Sequence of chain 1.A:
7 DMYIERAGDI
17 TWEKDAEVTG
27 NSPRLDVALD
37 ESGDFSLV

Binding-site contacts:
Ligand atom N contacts residue TYR162 of chain 1.B at 3.6 Å.
Ligand atom CB contacts residue TYR162 of chain 1.B at 3.6 Å (hydrophobic).
Ligand atom C contacts residue GLY152 of chain 1.B at 3.4 Å.
Ligand atom O contacts residue SER136 of chain 1.B at 3.5 Å (h-bond).
Ligand atom CB contacts residue HIS52 of chain 1.B at 3.6 Å.
Ligand atom O contacts residue ALA133 of chain 1.B at 3.6 Å.
Ligand atom CG contacts residue TYR131 of chain 1.B at 3.6 Å (hydrophobic).
Ligand atom CB contacts residue GLY154 of chain 1.B at 3.4 Å.
Ligand atom NZ contacts residue SER42 of chain 1.A at 3.4 Å (h-bond).
Ligand atom C2 contacts residue TYR162 of chain 1.B at 3.8 Å (hydrophobic).
Ligand atom CE contacts residue PHE41 of chain 1.A at 3.1 Å (hydrophobic).
Ligand atom CA contacts residue ASP130 of chain 1.B at 3.5 Å.
Ligand atom CD contacts residue TYR131 of chain 1.B at 3.4 Å (hydrophobic).
Ligand atom C contacts residue SER136 of chain 1.B at 3.5 Å.
Ligand atom CA contacts residue GLY152 of chain 1.B at 3.2 Å.
Ligand atom CE contacts residue ASP40 of chain 1.A at 3.1 Å.
Ligand atom O contacts residue GLY152 of chain 1.B at 3.5 Å (h-bond).
Ligand atom NZ contacts residue ASP40 of chain 1.A at 2.9 Å (salt-bridge).
Ligand atom NZ contacts residue GLY39 of chain 1.A at 2.9 Å (h-bond).
Ligand atom C2 contacts residue ASP130 of chain 1.B at 3.6 Å.
Ligand atom N contacts residue ASP130 of chain 1.B at 2.6 Å (salt-bridge).
Ligand atom CB contacts residue TYR131 of chain 1.B at 3.2 Å (hydrophobic).
Ligand atom NZ contacts residue TYR162 of chain 1.B at 3.4 Å (h-bond).
Ligand atom CD contacts residue GLY154 of chain 1.B at 3.7 Å.
Ligand atom N1 contacts residue TYR162 of chain 1.B at 3.7 Å.
Ligand atom CD contacts residue ASN153 of chain 1.B at 3.6 Å.
Ligand atom CE contacts residue ASN153 of chain 1.B at 3.5 Å.
Ligand atom NZ contacts residue ASN153 of chain 1.B at 2.8 Å (h-bond).
Ligand atom O contacts residue GLY154 of chain 1.B at 3.1 Å (h-bond).
Ligand atom CE contacts residue ALA133 of chain 1.B at 3.7 Å (hydrophobic).
Ligand atom CD contacts residue PHE41 of chain 1.A at 3.5 Å (hydrophobic).
Ligand atom NZ contacts residue SER136 of chain 1.B at 3.3 Å (h-bond).
Ligand atom CB contacts residue ASP130 of chain 1.B at 3.3 Å.
Ligand atom O contacts residue TYR162 of chain 1.B at 2.9 Å (h-bond).
Ligand atom C contacts residue TYR162 of chain 1.B at 3.6 Å (hydrophobic).
Ligand atom N1 contacts residue ASP130 of chain 1.B at 2.7 Å (salt-bridge).
Ligand atom CE contacts residue SER136 of chain 1.B at 3.1 Å.
Ligand atom NZ contacts residue GLY152 of chain 1.B at 2.9 Å (h-bond).
Ligand atom CG contacts residue GLY154 of chain 1.B at 3.6 Å.
Ligand atom NZ contacts residue PHE41 of chain 1.A at 2.7 Å (h-bond).

The protein below binds the small molecule below.
Small molecule (SMILES): C[C@H]1NC(=O)CCNC(=O)CNC(=O)[C@H](N=C(N)N)CCCCNC(=O)[C@H](CCCCN)NC(=O)[C@H](CCCCN)NC1=O

Sequence of chain 1.B:
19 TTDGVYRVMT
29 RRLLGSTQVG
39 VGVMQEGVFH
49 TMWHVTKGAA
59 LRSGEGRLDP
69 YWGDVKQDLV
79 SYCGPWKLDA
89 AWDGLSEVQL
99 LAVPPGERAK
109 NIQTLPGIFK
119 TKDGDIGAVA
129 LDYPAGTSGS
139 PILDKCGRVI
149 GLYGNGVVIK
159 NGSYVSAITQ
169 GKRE